Sequence of chain 1.B:
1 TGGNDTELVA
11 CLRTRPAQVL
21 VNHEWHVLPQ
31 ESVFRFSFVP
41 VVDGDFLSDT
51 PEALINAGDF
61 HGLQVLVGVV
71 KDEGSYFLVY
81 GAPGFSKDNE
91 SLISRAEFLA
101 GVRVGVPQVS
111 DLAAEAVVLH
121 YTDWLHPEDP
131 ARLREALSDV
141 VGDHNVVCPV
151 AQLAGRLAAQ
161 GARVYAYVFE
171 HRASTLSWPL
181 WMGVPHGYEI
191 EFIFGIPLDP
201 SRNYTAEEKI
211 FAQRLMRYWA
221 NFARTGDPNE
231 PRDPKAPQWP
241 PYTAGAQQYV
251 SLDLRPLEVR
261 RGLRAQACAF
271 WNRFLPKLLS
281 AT

Binding-site contacts:
Ligand atom C23 contacts residue HIS186 of chain 1.B at 3.6 Å.
Ligand atom N27 contacts residue TYR80 of chain 1.B at 3.9 Å.
Ligand atom O25 contacts residue GLU201 of chain 1.A at 3.9 Å.
Ligand atom C14 contacts residue TYR123 of chain 1.A at 3.1 Å (hydrophobic).
Ligand atom O21 contacts residue GLY121 of chain 1.A at 3.5 Å (h-bond).
Ligand atom C02 contacts residue LEU28 of chain 1.B at 3.9 Å (hydrophobic).
Ligand atom C02 contacts residue TRP25 of chain 1.B at 3.1 Å (hydrophobic).
Ligand atom C14 contacts residue TYR80 of chain 1.B at 3.7 Å (hydrophobic).
Ligand atom O25 contacts residue GLY120 of chain 1.A at 3.3 Å (h-bond).
Ligand atom C19 contacts residue GLY120 of chain 1.A at 3.8 Å.
Ligand atom C19 contacts residue GLY121 of chain 1.A at 3.5 Å.
Ligand atom C20 contacts residue GLY120 of chain 1.A at 3.7 Å.
Ligand atom N13 contacts residue TYR80 of chain 1.B at 3.5 Å.
Ligand atom O25 contacts residue GLY119 of chain 1.A at 3.5 Å.
Ligand atom O01 contacts residue LEU28 of chain 1.B at 3.7 Å.
Ligand atom C11 contacts residue TRP25 of chain 1.B at 3.7 Å (hydrophobic).
Ligand atom C20 contacts residue GLY121 of chain 1.A at 3.9 Å.
Ligand atom N24 contacts residue GLU201 of chain 1.A at 3.5 Å (salt-bridge).
Ligand atom N28 contacts residue TRP25 of chain 1.B at 3.8 Å.
Ligand atom O21 contacts residue HIS186 of chain 1.B at 3.9 Å.
Ligand atom N24 contacts residue TRP85 of chain 1.A at 3.9 Å.
Ligand atom O21 contacts residue GLY120 of chain 1.A at 3.0 Å (h-bond).
Ligand atom C12 contacts residue TYR80 of chain 1.B at 3.3 Å (hydrophobic).
Ligand atom O34 contacts residue GLU31 of chain 1.B at 3.3 Å.
Ligand atom C11 contacts residue TYR80 of chain 1.B at 3.9 Å (hydrophobic).
Ligand atom C18 contacts residue PHE36 of chain 1.B at 3.9 Å (hydrophobic).
Ligand atom O21 contacts residue SER202 of chain 1.A at 2.3 Å (h-bond).
Ligand atom C08 contacts residue TRP25 of chain 1.B at 3.9 Å (hydrophobic).
Ligand atom C15 contacts residue TYR123 of chain 1.A at 3.7 Å (hydrophobic).
Ligand atom O32 contacts residue GLU31 of chain 1.B at 3.6 Å.
Ligand atom C18 contacts residue PHE77 of chain 1.B at 3.8 Å (hydrophobic).
Ligand atom N28 contacts residue TYR80 of chain 1.B at 4.0 Å.
Ligand atom C09 contacts residue TRP25 of chain 1.B at 3.6 Å (hydrophobic).
Ligand atom C18 contacts residue TYR123 of chain 1.A at 3.9 Å (hydrophobic).
Ligand atom C19 contacts residue PHE36 of chain 1.B at 3.9 Å (hydrophobic).
Ligand atom C16 contacts residue TYR76 of chain 1.B at 3.4 Å (hydrophobic).
Ligand atom C16 contacts residue TYR123 of chain 1.A at 3.9 Å (hydrophobic).
Ligand atom C20 contacts residue SER202 of chain 1.A at 3.4 Å.
Ligand atom O01 contacts residue GLN30 of chain 1.B at 4.0 Å.
Ligand atom N13 contacts residue TYR123 of chain 1.A at 3.8 Å.

The protein below binds the small molecule below.
Small molecule (SMILES): OC[C@H]1O[C@@H](OCCCCc2cn(CCCc3ccc(O)c(/C=N\O)n3)nn2)[C@H](O)[C@@H](O)[C@@H]1O

Sequence of chain 1.A:
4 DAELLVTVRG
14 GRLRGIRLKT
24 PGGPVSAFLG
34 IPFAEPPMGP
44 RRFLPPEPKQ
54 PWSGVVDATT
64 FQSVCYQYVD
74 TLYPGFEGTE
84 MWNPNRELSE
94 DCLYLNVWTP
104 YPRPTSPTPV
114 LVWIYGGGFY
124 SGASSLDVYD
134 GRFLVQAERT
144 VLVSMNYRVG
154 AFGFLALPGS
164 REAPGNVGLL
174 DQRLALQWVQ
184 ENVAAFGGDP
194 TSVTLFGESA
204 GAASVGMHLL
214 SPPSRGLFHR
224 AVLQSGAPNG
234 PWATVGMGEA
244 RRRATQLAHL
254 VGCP